A small-molecule ligand and the protein it binds are described below.
Small molecule (SMILES): Cc1cc(CCCCCCCOc2ccc(C3=NCCO3)cc2)on1

Sequence of chain 11.C:
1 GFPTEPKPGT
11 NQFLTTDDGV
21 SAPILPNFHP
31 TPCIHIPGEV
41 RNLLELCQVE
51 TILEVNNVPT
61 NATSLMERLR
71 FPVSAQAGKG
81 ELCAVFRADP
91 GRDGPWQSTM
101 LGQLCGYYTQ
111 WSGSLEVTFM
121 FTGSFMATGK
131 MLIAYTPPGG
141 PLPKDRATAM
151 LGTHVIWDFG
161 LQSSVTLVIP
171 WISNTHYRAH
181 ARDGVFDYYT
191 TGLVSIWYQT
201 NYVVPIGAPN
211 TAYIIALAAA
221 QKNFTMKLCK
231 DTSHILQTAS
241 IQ

Sequence of chain 15.C:
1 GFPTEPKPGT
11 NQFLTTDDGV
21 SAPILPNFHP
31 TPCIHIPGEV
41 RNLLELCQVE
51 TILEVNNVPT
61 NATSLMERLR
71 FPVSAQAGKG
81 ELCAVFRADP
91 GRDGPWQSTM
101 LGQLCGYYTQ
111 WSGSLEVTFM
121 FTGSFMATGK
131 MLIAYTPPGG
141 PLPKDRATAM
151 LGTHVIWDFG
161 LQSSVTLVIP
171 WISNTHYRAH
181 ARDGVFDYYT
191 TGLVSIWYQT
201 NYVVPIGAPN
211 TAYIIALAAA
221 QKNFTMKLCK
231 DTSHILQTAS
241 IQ

Sequence of chain 15.A:
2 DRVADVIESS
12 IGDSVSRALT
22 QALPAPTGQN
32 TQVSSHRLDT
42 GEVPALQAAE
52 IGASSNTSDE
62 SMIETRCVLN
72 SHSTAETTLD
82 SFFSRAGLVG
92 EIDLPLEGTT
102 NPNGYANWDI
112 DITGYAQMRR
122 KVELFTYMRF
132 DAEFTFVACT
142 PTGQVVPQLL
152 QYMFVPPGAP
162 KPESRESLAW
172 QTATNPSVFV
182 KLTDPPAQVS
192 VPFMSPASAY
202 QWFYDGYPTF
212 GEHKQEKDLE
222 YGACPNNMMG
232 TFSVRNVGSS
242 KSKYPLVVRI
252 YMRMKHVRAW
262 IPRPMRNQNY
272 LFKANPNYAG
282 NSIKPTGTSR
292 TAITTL

Binding-site contacts:
Ligand atom C5B contacts residue ASP112 of chain 15.A at 4.0 Å.
Ligand atom C5B contacts residue ILE113 of chain 15.A at 3.5 Å (hydrophobic).
Ligand atom C5C contacts residue PHE135 of chain 15.A at 3.5 Å (hydrophobic).
Ligand atom C4A contacts residue THR114 of chain 15.A at 3.5 Å.
Ligand atom C4B contacts residue ILE113 of chain 15.A at 4.0 Å (hydrophobic).
Ligand atom C4A contacts residue ASP112 of chain 15.A at 2.6 Å.
Ligand atom C3B contacts residue ASN228 of chain 15.A at 4.0 Å.
Ligand atom C2B contacts residue TRP203 of chain 15.A at 4.0 Å (hydrophobic).
Ligand atom C5A contacts residue ASP112 of chain 15.A at 4.0 Å.
Ligand atom C5C contacts residue ILE111 of chain 15.A at 3.8 Å (hydrophobic).
Ligand atom O1A contacts residue TRP203 of chain 15.A at 3.3 Å.
Ligand atom N3A contacts residue ILE113 of chain 15.A at 3.8 Å.
Ligand atom O1A contacts residue ASN228 of chain 15.A at 3.7 Å.
Ligand atom C3C contacts residue PHE135 of chain 15.A at 3.8 Å (hydrophobic).
Ligand atom C5A contacts residue ASN228 of chain 15.A at 4.0 Å.
Ligand atom C4B contacts residue TRP203 of chain 15.A at 3.5 Å (hydrophobic).
Ligand atom C31 contacts residue ILE24 of chain 15.C at 3.6 Å (hydrophobic).
Ligand atom C2C contacts residue VAL192 of chain 15.A at 3.7 Å (hydrophobic).
Ligand atom N3A contacts residue ASP112 of chain 15.A at 2.5 Å (salt-bridge).
Ligand atom C3B contacts residue TRP203 of chain 15.A at 3.1 Å (hydrophobic).
Ligand atom C4 contacts residue ILE24 of chain 15.C at 4.0 Å (hydrophobic).
Ligand atom C5B contacts residue ILE111 of chain 15.A at 3.9 Å (hydrophobic).
Ligand atom N2 contacts residue PHE233 of chain 15.A at 3.7 Å.
Ligand atom C2B contacts residue TYR201 of chain 15.A at 3.5 Å (hydrophobic).
Ligand atom C5 contacts residue PHE155 of chain 15.A at 3.9 Å (hydrophobic).
Ligand atom O1 contacts residue PHE233 of chain 15.A at 3.1 Å.
Ligand atom O1 contacts residue PHE155 of chain 15.A at 3.4 Å.
Ligand atom C31 contacts residue PRO177 of chain 15.A at 3.9 Å (hydrophobic).
Ligand atom C5 contacts residue PHE233 of chain 15.A at 4.0 Å (hydrophobic).
Ligand atom C6B contacts residue ILE113 of chain 15.A at 4.0 Å (hydrophobic).
Ligand atom C2A contacts residue ASP112 of chain 15.A at 3.8 Å.
Ligand atom C2A contacts residue TRP203 of chain 15.A at 3.6 Å (hydrophobic).
Ligand atom C2C contacts residue PHE155 of chain 15.A at 3.9 Å (hydrophobic).
Ligand atom N3A contacts residue THR114 of chain 15.A at 4.0 Å.
Ligand atom C6C contacts residue TYR201 of chain 15.A at 3.9 Å (hydrophobic).
Ligand atom N2 contacts residue PHE155 of chain 15.A at 3.5 Å.
Ligand atom C31 contacts residue VAL179 of chain 15.A at 3.3 Å (hydrophobic).
Ligand atom O1B contacts residue TYR201 of chain 15.A at 3.4 Å.
Ligand atom C4C contacts residue VAL192 of chain 15.A at 3.5 Å (hydrophobic).
Ligand atom C4C contacts residue PHE135 of chain 15.A at 3.8 Å (hydrophobic).